Binding-site contacts:
Ligand atom C08 contacts residue HEM1 of chain 1.I at 3.6 Å.
Ligand atom C26 contacts residue HEM1 of chain 1.I at 3.7 Å.
Ligand atom F20 contacts residue ARG300 of chain 1.B at 3.5 Å.
Ligand atom N02 contacts residue TYR292 of chain 1.B at 3.7 Å.
Ligand atom F19 contacts residue GLU296 of chain 1.B at 3.4 Å.
Ligand atom C13 contacts residue HEM1 of chain 1.I at 3.2 Å.
Ligand atom C25 contacts residue TYR410 of chain 1.B at 3.7 Å (hydrophobic).
Ligand atom C07 contacts residue HEM1 of chain 1.I at 3.5 Å.
Ligand atom C06 contacts residue GLU296 of chain 1.B at 3.4 Å.
Ligand atom C08 contacts residue GLU296 of chain 1.B at 3.3 Å.
Ligand atom F20 contacts residue HEM1 of chain 1.I at 2.6 Å.
Ligand atom C26 contacts residue TYR410 of chain 1.B at 3.7 Å (hydrophobic).
Ligand atom N02 contacts residue GLU296 of chain 1.B at 2.7 Å (salt-bridge).
Ligand atom F19 contacts residue ASP301 of chain 1.B at 3.5 Å.
Ligand atom C25 contacts residue HEM1 of chain 1.I at 3.5 Å.
Ligand atom C17 contacts residue HEM1 of chain 1.I at 3.6 Å.
Ligand atom C02 contacts residue HEM1 of chain 1.I at 3.5 Å.
Ligand atom C14 contacts residue HEM1 of chain 1.I at 3.2 Å.
Ligand atom C07 contacts residue PHE288 of chain 1.B at 3.6 Å (hydrophobic).
Ligand atom C12 contacts residue GLU296 of chain 1.B at 3.3 Å.
Ligand atom C07 contacts residue GLY290 of chain 1.B at 3.7 Å.
Ligand atom C09 contacts residue GLU296 of chain 1.B at 3.4 Å.
Ligand atom F19 contacts residue ARG300 of chain 1.B at 3.3 Å.
Ligand atom F18 contacts residue ARG300 of chain 1.B at 3.4 Å.
Ligand atom C23 contacts residue MTL1 of chain 1.M at 3.6 Å.
Ligand atom C25 contacts residue MTL1 of chain 1.M at 3.5 Å.
Ligand atom C12 contacts residue HEM1 of chain 1.I at 3.6 Å.
Ligand atom N02 contacts residue TRP291 of chain 1.B at 2.7 Å (h-bond).
Ligand atom C02 contacts residue GLU296 of chain 1.B at 3.5 Å.
Ligand atom C11 contacts residue GLN182 of chain 1.B at 3.7 Å.
Ligand atom N01 contacts residue GLU296 of chain 1.B at 2.6 Å (salt-bridge).
Ligand atom C05 contacts residue VAL271 of chain 1.B at 3.6 Å (hydrophobic).
Ligand atom C03 contacts residue HEM1 of chain 1.I at 3.3 Å.
Ligand atom F18 contacts residue HEM1 of chain 1.I at 3.6 Å.
Ligand atom N24 contacts residue HEM1 of chain 1.I at 3.0 Å (h-bond).
Ligand atom C16 contacts residue GLN182 of chain 1.B at 3.4 Å.
Ligand atom N02 contacts residue HEM1 of chain 1.I at 3.3 Å.
Ligand atom N01 contacts residue HEM1 of chain 1.I at 3.7 Å.
Ligand atom C15 contacts residue HEM1 of chain 1.I at 3.7 Å.
Ligand atom C26 contacts residue TRP382 of chain 1.B at 3.7 Å (hydrophobic).

Sequence of chain 1.B:
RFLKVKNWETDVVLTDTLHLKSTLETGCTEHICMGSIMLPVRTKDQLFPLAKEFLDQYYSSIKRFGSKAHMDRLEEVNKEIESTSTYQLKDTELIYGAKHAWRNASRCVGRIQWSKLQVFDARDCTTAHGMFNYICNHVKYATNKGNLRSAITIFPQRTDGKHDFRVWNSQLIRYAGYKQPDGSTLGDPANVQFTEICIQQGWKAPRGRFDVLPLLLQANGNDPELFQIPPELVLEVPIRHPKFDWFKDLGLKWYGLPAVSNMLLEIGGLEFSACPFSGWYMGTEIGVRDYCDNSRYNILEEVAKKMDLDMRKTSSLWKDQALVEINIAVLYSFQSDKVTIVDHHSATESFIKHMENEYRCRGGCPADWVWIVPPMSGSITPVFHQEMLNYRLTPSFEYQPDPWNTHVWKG

The protein below binds the small molecule below.
Small molecule (SMILES): Cc1cc(N)nc(CCc2cc(CCCN(C)C)cc(C(F)(F)F)c2)c1